Sequence of chain 1.A:
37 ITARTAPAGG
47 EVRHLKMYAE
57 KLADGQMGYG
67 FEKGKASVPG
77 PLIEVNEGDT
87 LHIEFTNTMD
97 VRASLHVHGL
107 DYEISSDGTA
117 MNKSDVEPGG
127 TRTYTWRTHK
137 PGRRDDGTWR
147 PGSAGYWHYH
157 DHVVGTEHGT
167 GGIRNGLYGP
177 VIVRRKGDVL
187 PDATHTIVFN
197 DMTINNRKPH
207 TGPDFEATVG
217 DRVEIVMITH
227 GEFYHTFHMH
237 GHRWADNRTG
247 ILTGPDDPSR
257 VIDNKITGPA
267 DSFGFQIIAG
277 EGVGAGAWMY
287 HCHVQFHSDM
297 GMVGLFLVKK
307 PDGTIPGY

Sequence of chain 1.B:
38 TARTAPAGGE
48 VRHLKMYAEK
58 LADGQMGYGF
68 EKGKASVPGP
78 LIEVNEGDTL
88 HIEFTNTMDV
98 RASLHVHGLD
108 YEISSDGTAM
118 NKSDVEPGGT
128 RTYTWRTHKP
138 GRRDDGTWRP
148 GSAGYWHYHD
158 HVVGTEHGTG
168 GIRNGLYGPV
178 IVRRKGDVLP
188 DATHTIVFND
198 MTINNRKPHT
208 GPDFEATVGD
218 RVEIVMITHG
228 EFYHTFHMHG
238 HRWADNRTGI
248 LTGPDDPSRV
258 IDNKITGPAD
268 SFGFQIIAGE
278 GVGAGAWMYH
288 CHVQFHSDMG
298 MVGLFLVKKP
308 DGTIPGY

A protein and the small-molecule ligand that binds it are described below.
Small molecule (SMILES): NCC(=O)O

Binding-site contacts:
Ligand atom CA contacts residue SER268 of chain 1.A at 3.7 Å.
Ligand atom O contacts residue ARG244 of chain 1.A at 4.2 Å.
Ligand atom N contacts residue VAL257 of chain 1.B at 3.9 Å.
Ligand atom C contacts residue GLY151 of chain 1.A at 4.0 Å.
Ligand atom OXT contacts residue ARG244 of chain 1.A at 3.8 Å.
Ligand atom C contacts residue TYR152 of chain 1.A at 3.4 Å (hydrophobic).
Ligand atom CA contacts residue ARG256 of chain 1.B at 4.3 Å.
Ligand atom OXT contacts residue ARG256 of chain 1.B at 4.0 Å.
Ligand atom CA contacts residue VAL257 of chain 1.B at 3.4 Å (hydrophobic).
Ligand atom CA contacts residue GLY151 of chain 1.A at 4.5 Å.
Ligand atom O contacts residue ARG256 of chain 1.B at 2.6 Å.
Ligand atom CA contacts residue TRP153 of chain 1.A at 3.8 Å (hydrophobic).
Ligand atom C contacts residue SER268 of chain 1.A at 3.9 Å.
Ligand atom OXT contacts residue TYR152 of chain 1.A at 2.8 Å (h-bond).
Ligand atom OXT contacts residue GLY151 of chain 1.A at 3.0 Å.
Ligand atom N contacts residue TYR152 of chain 1.A at 3.4 Å (h-bond).
Ligand atom N contacts residue TRP153 of chain 1.A at 3.9 Å.
Ligand atom OXT contacts residue VAL257 of chain 1.B at 4.1 Å.
Ligand atom O contacts residue PHE269 of chain 1.A at 4.2 Å.
Ligand atom N contacts residue ARG256 of chain 1.B at 4.0 Å.
Ligand atom C contacts residue ARG256 of chain 1.B at 3.5 Å.
Ligand atom N contacts residue ILE258 of chain 1.B at 4.0 Å.
Ligand atom OXT contacts residue ALA150 of chain 1.A at 4.5 Å.
Ligand atom O contacts residue VAL257 of chain 1.B at 4.3 Å.
Ligand atom N contacts residue SER268 of chain 1.A at 2.7 Å (h-bond).
Ligand atom CA contacts residue TYR152 of chain 1.A at 3.1 Å (hydrophobic).
Ligand atom O contacts residue SER268 of chain 1.A at 3.5 Å (h-bond).
Ligand atom O contacts residue TYR152 of chain 1.A at 4.3 Å.
Ligand atom C contacts residue VAL257 of chain 1.B at 3.8 Å (hydrophobic).